Binding-site contacts:
Ligand atom O3 contacts residue LYS44 of chain 1.IB at 3.3 Å.
Ligand atom O1 contacts residue MET38 of chain 1.A at 4.3 Å.
Ligand atom P1 contacts residue MET39 of chain 1.A at 4.1 Å.
Ligand atom O5 contacts residue LYS44 of chain 1.IB at 3.7 Å.
Ligand atom C1 contacts residue VAL43 of chain 1.IB at 3.6 Å (hydrophobic).
Ligand atom P1 contacts residue VAL43 of chain 1.IB at 4.0 Å.
Ligand atom O4 contacts residue VAL43 of chain 1.IB at 4.0 Å.
Ligand atom P1 contacts residue MET38 of chain 1.A at 3.9 Å.
Ligand atom O4 contacts residue LYS44 of chain 1.IB at 3.3 Å.
Ligand atom O2 contacts residue MET38 of chain 1.A at 2.9 Å (h-bond).
Ligand atom C4 contacts residue MET39 of chain 1.A at 4.0 Å (hydrophobic).
Ligand atom O6 contacts residue LYS44 of chain 1.IB at 4.4 Å.
Ligand atom P1 contacts residue LYS44 of chain 1.IB at 3.9 Å.
Ligand atom O3 contacts residue MET38 of chain 1.A at 3.9 Å.
Ligand atom O1 contacts residue LYS44 of chain 1.IB at 4.2 Å.
Ligand atom O4 contacts residue MET39 of chain 1.A at 4.3 Å.
Ligand atom O3 contacts residue MET39 of chain 1.A at 3.4 Å.
Ligand atom O2 contacts residue MET39 of chain 1.A at 3.9 Å.
Ligand atom O1 contacts residue VAL43 of chain 1.IB at 3.0 Å (h-bond).
Ligand atom O3 contacts residue VAL43 of chain 1.IB at 4.0 Å.
Ligand atom C2 contacts residue VAL43 of chain 1.IB at 3.8 Å (hydrophobic).
Ligand atom O5 contacts residue MET39 of chain 1.A at 2.8 Å (h-bond).

Sequence of chain 1.A:
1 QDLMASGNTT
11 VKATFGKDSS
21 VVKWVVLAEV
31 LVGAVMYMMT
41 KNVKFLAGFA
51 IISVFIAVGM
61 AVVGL

Sequence of chain 1.IB:
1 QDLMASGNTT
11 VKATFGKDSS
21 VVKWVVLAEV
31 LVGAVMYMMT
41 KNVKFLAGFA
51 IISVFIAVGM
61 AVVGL

The small molecule below binds the protein below.
Small molecule (SMILES): CCOP(=O)(O)OC[C@H](O)CO